The protein below binds the small molecule below.
Small molecule (SMILES): CC(=O)N[C@H]1[C@H]([C@H](O)[C@H](O)CO)O[C@@](OC[C@H]2O[C@@H](O[C@H]3[C@H](O)[C@@H](NC(C)=O)CO[C@@H]3CO)[C@H](O)[C@@H](O)[C@H]2O)(C(=O)O)C[C@@H]1O

Sequence of chain 1.A:
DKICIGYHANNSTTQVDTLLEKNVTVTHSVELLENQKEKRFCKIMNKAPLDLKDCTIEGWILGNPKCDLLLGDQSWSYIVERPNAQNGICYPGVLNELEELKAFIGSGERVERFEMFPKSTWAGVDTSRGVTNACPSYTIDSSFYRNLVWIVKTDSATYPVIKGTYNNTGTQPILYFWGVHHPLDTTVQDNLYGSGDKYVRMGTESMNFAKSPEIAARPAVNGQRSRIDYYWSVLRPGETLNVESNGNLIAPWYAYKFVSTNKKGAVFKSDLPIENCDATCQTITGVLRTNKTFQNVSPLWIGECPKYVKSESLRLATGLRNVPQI

Binding-site contacts:
Ligand atom O4 contacts residue ASN133 of chain 1.A at 3.8 Å.
Ligand atom C8 contacts residue TYR91 of chain 1.A at 3.9 Å (hydrophobic).
Ligand atom O8 contacts residue TRP150 of chain 1.A at 4.0 Å.
Ligand atom O4 contacts residue GLN224 of chain 1.A at 3.5 Å (h-bond).
Ligand atom O6 contacts residue ASN133 of chain 1.A at 3.7 Å.
Ligand atom C1 contacts residue GLN224 of chain 1.A at 3.9 Å.
Ligand atom C9 contacts residue TYR91 of chain 1.A at 3.3 Å (hydrophobic).
Ligand atom O9 contacts residue TYR91 of chain 1.A at 3.4 Å (h-bond).
Ligand atom O10 contacts residue ARG129 of chain 1.A at 3.3 Å (salt-bridge).
Ligand atom C9 contacts residue HIS181 of chain 1.A at 3.6 Å.
Ligand atom O8 contacts residue TYR91 of chain 1.A at 3.2 Å (h-bond).
Ligand atom C1 contacts residue THR132 of chain 1.A at 3.6 Å.
Ligand atom O8 contacts residue GLN224 of chain 1.A at 2.9 Å (h-bond).
Ligand atom C10 contacts residue VAL131 of chain 1.A at 3.8 Å (hydrophobic).
Ligand atom C5 contacts residue VAL131 of chain 1.A at 3.7 Å (hydrophobic).
Ligand atom O1A contacts residue ASN133 of chain 1.A at 2.8 Å (h-bond).
Ligand atom O3 contacts residue GLY223 of chain 1.A at 4.0 Å.
Ligand atom O1A contacts residue THR132 of chain 1.A at 3.2 Å.
Ligand atom O1B contacts residue THR132 of chain 1.A at 2.8 Å (h-bond).
Ligand atom C6 contacts residue ASN133 of chain 1.A at 3.2 Å.
Ligand atom O4 contacts residue VAL131 of chain 1.A at 3.8 Å.
Ligand atom C9 contacts residue TRP150 of chain 1.A at 3.9 Å (hydrophobic).
Ligand atom C4 contacts residue VAL131 of chain 1.A at 3.4 Å (hydrophobic).
Ligand atom C11 contacts residue LEU192 of chain 1.A at 3.5 Å (hydrophobic).
Ligand atom C1 contacts residue ASN133 of chain 1.A at 3.0 Å.
Ligand atom O10 contacts residue TRP150 of chain 1.A at 3.8 Å.
Ligand atom C10 contacts residue ARG129 of chain 1.A at 3.9 Å.
Ligand atom O4 contacts residue GLY223 of chain 1.A at 3.6 Å.
Ligand atom O9 contacts residue VAL188 of chain 1.A at 3.9 Å.
Ligand atom O1B contacts residue ASN133 of chain 1.A at 3.1 Å (h-bond).
Ligand atom N5 contacts residue VAL131 of chain 1.A at 2.9 Å (h-bond).
Ligand atom O1B contacts residue GLN224 of chain 1.A at 2.8 Å (h-bond).
Ligand atom O7 contacts residue LEU192 of chain 1.A at 3.8 Å.
Ligand atom C7 contacts residue TRP150 of chain 1.A at 3.9 Å (hydrophobic).
Ligand atom O10 contacts residue VAL152 of chain 1.A at 3.8 Å.
Ligand atom O9 contacts residue HIS181 of chain 1.A at 4.0 Å.
Ligand atom C8 contacts residue GLN224 of chain 1.A at 4.0 Å.
Ligand atom C4 contacts residue ASN133 of chain 1.A at 4.0 Å.
Ligand atom O9 contacts residue SER226 of chain 1.A at 3.0 Å (h-bond).
Ligand atom O10 contacts residue VAL131 of chain 1.A at 3.9 Å.